Sequence of chain 1.A:
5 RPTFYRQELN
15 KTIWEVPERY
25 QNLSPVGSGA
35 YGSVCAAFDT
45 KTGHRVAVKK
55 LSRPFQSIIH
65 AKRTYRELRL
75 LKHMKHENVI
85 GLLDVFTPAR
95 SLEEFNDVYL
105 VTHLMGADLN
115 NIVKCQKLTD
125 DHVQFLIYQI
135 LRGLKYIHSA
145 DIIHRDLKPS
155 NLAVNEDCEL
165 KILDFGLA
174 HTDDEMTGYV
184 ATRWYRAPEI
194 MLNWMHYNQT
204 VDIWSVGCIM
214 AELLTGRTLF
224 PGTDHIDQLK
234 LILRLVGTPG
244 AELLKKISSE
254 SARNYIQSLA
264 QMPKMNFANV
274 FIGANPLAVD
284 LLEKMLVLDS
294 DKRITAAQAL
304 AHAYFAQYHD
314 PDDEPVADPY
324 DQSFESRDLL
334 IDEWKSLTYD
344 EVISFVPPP

Binding-site contacts:
Ligand atom C3 contacts residue ILE275 of chain 1.A at 4.0 Å (hydrophobic).
Ligand atom C4 contacts residue LYS121 of chain 1.A at 3.9 Å.
Ligand atom C2 contacts residue PHE274 of chain 1.A at 4.1 Å (hydrophobic).
Ligand atom C1 contacts residue VAL273 of chain 1.A at 3.4 Å (hydrophobic).
Ligand atom CL contacts residue DMS1 of chain 1.K at 3.3 Å.
Ligand atom O1 contacts residue PHE274 of chain 1.A at 3.4 Å.
Ligand atom C5 contacts residue ILE275 of chain 1.A at 3.5 Å (hydrophobic).
Ligand atom C3 contacts residue THR218 of chain 1.A at 3.9 Å.
Ligand atom O1 contacts residue ILE275 of chain 1.A at 3.7 Å.
Ligand atom N contacts residue ILE275 of chain 1.A at 3.4 Å (h-bond).
Ligand atom C2 contacts residue THR218 of chain 1.A at 4.0 Å.
Ligand atom C1 contacts residue ILE275 of chain 1.A at 4.2 Å (hydrophobic).
Ligand atom C7 contacts residue THR218 of chain 1.A at 3.6 Å.
Ligand atom C8 contacts residue DMS1 of chain 1.K at 4.0 Å.
Ligand atom N contacts residue THR218 of chain 1.A at 4.2 Å.
Ligand atom N contacts residue LEU217 of chain 1.A at 3.5 Å (h-bond).
Ligand atom O contacts residue LYS121 of chain 1.A at 3.3 Å.
Ligand atom N1 contacts residue LYS121 of chain 1.A at 4.2 Å.
Ligand atom C1 contacts residue DMS1 of chain 1.K at 4.0 Å.
Ligand atom C1 contacts residue THR218 of chain 1.A at 4.3 Å.
Ligand atom O1 contacts residue LEU217 of chain 1.A at 3.8 Å.
Ligand atom C6 contacts residue THR218 of chain 1.A at 4.2 Å.
Ligand atom C2 contacts residue ILE275 of chain 1.A at 3.6 Å (hydrophobic).
Ligand atom C5 contacts residue LEU217 of chain 1.A at 3.3 Å (hydrophobic).
Ligand atom C5 contacts residue ALA277 of chain 1.A at 3.9 Å (hydrophobic).
Ligand atom C4 contacts residue ILE275 of chain 1.A at 3.6 Å (hydrophobic).
Ligand atom C8 contacts residue THR218 of chain 1.A at 3.9 Å.
Ligand atom O1 contacts residue ALA277 of chain 1.A at 4.1 Å.
Ligand atom N1 contacts residue LEU217 of chain 1.A at 3.5 Å (h-bond).
Ligand atom N1 contacts residue ILE275 of chain 1.A at 3.6 Å.
Ligand atom C4 contacts residue LEU217 of chain 1.A at 3.7 Å (hydrophobic).
Ligand atom C6 contacts residue ILE275 of chain 1.A at 3.3 Å (hydrophobic).
Ligand atom O contacts residue ILE275 of chain 1.A at 4.3 Å.
Ligand atom C3 contacts residue LEU217 of chain 1.A at 4.3 Å (hydrophobic).
Ligand atom C contacts residue DMS1 of chain 1.K at 3.5 Å.
Ligand atom C6 contacts residue PHE274 of chain 1.A at 4.2 Å (hydrophobic).
Ligand atom C5 contacts residue GLY276 of chain 1.A at 4.2 Å.
Ligand atom O1 contacts residue THR218 of chain 1.A at 3.6 Å.
Ligand atom C2 contacts residue VAL273 of chain 1.A at 3.7 Å (hydrophobic).
Ligand atom C6 contacts residue LEU217 of chain 1.A at 3.3 Å (hydrophobic).

The protein below binds the small molecule below.
Small molecule (SMILES): O=C1C=NC(=O)N1c1ccc(Cl)cc1